Sequence of chain 16.H:
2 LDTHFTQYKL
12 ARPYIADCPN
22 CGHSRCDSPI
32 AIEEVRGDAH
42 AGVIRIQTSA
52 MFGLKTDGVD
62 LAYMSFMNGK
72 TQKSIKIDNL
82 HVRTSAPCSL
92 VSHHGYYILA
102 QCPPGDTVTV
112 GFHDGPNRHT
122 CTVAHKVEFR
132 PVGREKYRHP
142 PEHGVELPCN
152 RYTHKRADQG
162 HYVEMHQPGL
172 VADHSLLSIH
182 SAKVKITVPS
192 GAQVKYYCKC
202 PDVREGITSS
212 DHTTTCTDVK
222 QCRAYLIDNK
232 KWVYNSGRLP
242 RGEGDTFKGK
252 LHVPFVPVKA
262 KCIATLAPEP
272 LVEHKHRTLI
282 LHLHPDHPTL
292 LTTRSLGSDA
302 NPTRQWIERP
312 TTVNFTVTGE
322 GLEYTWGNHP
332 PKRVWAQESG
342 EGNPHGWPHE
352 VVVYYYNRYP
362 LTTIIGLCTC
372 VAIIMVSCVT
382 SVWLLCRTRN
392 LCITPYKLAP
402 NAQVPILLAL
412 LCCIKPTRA

This protein binds this small molecule.
Small molecule (SMILES): O=C(O)[C@@H]1O[C@H](O[C@H]2[C@@H](OS(=O)(=O)O)O[C@@H](O)[C@H](NS(=O)(=O)O)[C@H]2O)[C@@H](OS(=O)(=O)O)[C@H](O)[C@@H]1O

Sequence of chain 16.D:
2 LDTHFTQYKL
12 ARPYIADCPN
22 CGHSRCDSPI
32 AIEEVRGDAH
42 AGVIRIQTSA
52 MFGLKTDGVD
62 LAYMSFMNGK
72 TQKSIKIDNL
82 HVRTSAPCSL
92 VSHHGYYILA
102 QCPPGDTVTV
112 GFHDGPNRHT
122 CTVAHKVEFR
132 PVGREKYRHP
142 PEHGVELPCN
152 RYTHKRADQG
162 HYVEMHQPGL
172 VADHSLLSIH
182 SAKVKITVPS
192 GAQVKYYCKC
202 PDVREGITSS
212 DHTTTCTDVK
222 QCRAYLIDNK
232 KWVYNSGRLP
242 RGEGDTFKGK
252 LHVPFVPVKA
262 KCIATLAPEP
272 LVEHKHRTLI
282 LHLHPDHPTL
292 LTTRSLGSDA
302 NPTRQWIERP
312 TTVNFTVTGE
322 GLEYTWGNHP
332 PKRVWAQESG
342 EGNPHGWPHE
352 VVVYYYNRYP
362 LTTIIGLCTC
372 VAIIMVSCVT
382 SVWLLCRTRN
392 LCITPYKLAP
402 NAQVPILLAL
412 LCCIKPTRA

Binding-site contacts:
Ligand atom O3 contacts residue HIS82 of chain 16.D at 3.9 Å.
Ligand atom C4 contacts residue ASN80 of chain 16.D at 4.0 Å.
Ligand atom SBG contacts residue HIS82 of chain 16.F at 4.0 Å.
Ligand atom OBF contacts residue HIS82 of chain 16.F at 3.9 Å.
Ligand atom SAG contacts residue ASN80 of chain 16.D at 4.3 Å.
Ligand atom O5 contacts residue HIS82 of chain 16.H at 3.2 Å (h-bond).
Ligand atom OBC contacts residue HIS82 of chain 16.F at 3.2 Å (h-bond).
Ligand atom OAB contacts residue ARG119 of chain 16.H at 3.5 Å.
Ligand atom OBF contacts residue HIS114 of chain 16.F at 3.9 Å.
Ligand atom OBI contacts residue HIS82 of chain 16.F at 2.9 Å.
Ligand atom SAG contacts residue HIS82 of chain 16.D at 3.7 Å.
Ligand atom OBC contacts residue HIS114 of chain 16.D at 4.1 Å.
Ligand atom O1 contacts residue HIS82 of chain 16.H at 3.6 Å.
Ligand atom O4 contacts residue HIS114 of chain 16.D at 3.6 Å.
Ligand atom OAF contacts residue HIS82 of chain 16.D at 3.2 Å (h-bond).
Ligand atom C5 contacts residue HIS82 of chain 16.H at 4.0 Å.
Ligand atom OAB contacts residue HIS114 of chain 16.H at 3.3 Å.
Ligand atom OBE contacts residue HIS82 of chain 16.F at 2.9 Å (h-bond).
Ligand atom SBB contacts residue HIS114 of chain 16.D at 4.2 Å.
Ligand atom O1 contacts residue HIS114 of chain 16.H at 2.8 Å (h-bond).
Ligand atom OAF contacts residue HIS114 of chain 16.H at 4.1 Å.
Ligand atom OBA contacts residue HIS114 of chain 16.D at 3.0 Å (h-bond).
Ligand atom O3 contacts residue HIS114 of chain 16.D at 3.3 Å (h-bond).
Ligand atom OAH contacts residue HIS82 of chain 16.D at 3.1 Å (h-bond).
Ligand atom C1 contacts residue HIS114 of chain 16.H at 3.5 Å.
Ligand atom SBG contacts residue HIS114 of chain 16.F at 3.5 Å (h-bond).
Ligand atom C2 contacts residue HIS82 of chain 16.D at 4.2 Å.
Ligand atom OBI contacts residue HIS114 of chain 16.F at 3.0 Å (h-bond).
Ligand atom OBA contacts residue HIS82 of chain 16.D at 4.2 Å.
Ligand atom OAH contacts residue ASN80 of chain 16.D at 3.2 Å (h-bond).
Ligand atom O6B contacts residue ASN80 of chain 16.D at 3.0 Å (h-bond).
Ligand atom C6 contacts residue ASN80 of chain 16.D at 3.8 Å.
Ligand atom C3 contacts residue HIS82 of chain 16.D at 4.3 Å.
Ligand atom OBH contacts residue HIS114 of chain 16.F at 3.1 Å (h-bond).
Ligand atom O4 contacts residue ASN80 of chain 16.D at 3.1 Å (h-bond).
Ligand atom O2 contacts residue HIS82 of chain 16.F at 4.0 Å.
Ligand atom SBB contacts residue HIS82 of chain 16.F at 3.5 Å (h-bond).
Ligand atom SAG contacts residue HIS114 of chain 16.H at 4.1 Å.
Ligand atom C1 contacts residue HIS82 of chain 16.H at 3.7 Å.
Ligand atom N2 contacts residue HIS114 of chain 16.H at 4.1 Å.

Sequence of chain 16.F:
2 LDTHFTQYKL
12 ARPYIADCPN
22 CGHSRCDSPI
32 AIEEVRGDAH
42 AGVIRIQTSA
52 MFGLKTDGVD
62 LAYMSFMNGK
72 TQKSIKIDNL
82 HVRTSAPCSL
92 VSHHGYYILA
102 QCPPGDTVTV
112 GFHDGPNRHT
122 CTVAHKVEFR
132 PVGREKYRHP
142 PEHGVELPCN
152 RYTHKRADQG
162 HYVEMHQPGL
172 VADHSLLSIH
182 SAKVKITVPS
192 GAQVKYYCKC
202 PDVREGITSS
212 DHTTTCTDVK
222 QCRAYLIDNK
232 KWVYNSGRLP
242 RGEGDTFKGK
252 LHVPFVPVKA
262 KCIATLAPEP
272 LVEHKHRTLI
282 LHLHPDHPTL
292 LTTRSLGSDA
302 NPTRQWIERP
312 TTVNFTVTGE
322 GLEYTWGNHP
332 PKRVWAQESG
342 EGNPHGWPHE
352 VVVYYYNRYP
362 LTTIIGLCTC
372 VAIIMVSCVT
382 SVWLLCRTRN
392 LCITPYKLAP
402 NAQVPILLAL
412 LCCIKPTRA